Sequence of chain 1.A:
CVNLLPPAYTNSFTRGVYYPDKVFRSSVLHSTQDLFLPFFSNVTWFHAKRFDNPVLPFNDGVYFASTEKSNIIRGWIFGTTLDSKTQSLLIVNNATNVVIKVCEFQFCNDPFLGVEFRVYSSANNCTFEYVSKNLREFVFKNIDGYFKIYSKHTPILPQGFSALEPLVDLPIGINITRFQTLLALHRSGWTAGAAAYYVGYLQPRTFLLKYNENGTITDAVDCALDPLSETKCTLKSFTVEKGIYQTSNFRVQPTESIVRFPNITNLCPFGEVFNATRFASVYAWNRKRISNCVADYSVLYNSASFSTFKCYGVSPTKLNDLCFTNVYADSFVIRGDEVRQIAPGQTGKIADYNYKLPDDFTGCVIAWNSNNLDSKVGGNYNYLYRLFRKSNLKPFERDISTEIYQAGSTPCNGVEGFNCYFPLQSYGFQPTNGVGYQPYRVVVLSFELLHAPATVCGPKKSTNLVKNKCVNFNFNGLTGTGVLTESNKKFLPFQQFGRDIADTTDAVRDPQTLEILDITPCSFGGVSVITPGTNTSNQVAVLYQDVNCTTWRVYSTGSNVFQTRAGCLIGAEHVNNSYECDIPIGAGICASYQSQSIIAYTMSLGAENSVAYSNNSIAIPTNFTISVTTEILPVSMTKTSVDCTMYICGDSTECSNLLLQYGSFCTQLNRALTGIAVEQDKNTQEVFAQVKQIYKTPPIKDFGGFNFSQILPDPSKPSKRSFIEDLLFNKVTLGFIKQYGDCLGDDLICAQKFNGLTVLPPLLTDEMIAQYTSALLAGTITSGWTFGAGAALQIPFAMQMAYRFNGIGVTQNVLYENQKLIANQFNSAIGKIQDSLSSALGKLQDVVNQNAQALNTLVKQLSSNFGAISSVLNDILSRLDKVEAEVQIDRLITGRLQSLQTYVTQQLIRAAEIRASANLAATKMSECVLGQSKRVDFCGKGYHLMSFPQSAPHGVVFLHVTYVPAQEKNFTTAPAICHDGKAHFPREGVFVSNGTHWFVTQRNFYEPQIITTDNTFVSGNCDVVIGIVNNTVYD

Binding-site contacts:
Ligand atom O5 contacts residue ASN717 of chain 1.A at 2.4 Å (h-bond).
Ligand atom C8 contacts residue GLN1071 of chain 1.A at 4.2 Å.
Ligand atom C3 contacts residue ASN717 of chain 1.A at 4.0 Å.
Ligand atom C8 contacts residue LEU922 of chain 1.A at 4.3 Å (hydrophobic).
Ligand atom C2 contacts residue ASN717 of chain 1.A at 2.8 Å.
Ligand atom C8 contacts residue ASN717 of chain 1.A at 4.1 Å.
Ligand atom C7 contacts residue ASN717 of chain 1.A at 3.8 Å.
Ligand atom C5 contacts residue LEU922 of chain 1.A at 4.3 Å (hydrophobic).
Ligand atom C4 contacts residue ASN717 of chain 1.A at 4.4 Å.
Ligand atom N2 contacts residue ASN717 of chain 1.A at 3.1 Å (h-bond).
Ligand atom O7 contacts residue LEU922 of chain 1.A at 3.7 Å.
Ligand atom C5 contacts residue ASN717 of chain 1.A at 3.7 Å.
Ligand atom C7 contacts residue GLN1071 of chain 1.A at 4.5 Å.
Ligand atom C7 contacts residue LEU922 of chain 1.A at 4.1 Å (hydrophobic).
Ligand atom C1 contacts residue ASN717 of chain 1.A at 1.5 Å.
Ligand atom O6 contacts residue GLN926 of chain 1.A at 3.9 Å.
Ligand atom O4 contacts residue LEU922 of chain 1.A at 4.1 Å.

The small molecule below binds the protein below.
Small molecule (SMILES): CC(=O)N[C@H]1[C@H](O[C@H]2[C@H](O)[C@@H](NC(C)=O)CO[C@@H]2CO)O[C@H](CO)[C@@H](O)[C@@H]1O